Sequence of chain 1.E:
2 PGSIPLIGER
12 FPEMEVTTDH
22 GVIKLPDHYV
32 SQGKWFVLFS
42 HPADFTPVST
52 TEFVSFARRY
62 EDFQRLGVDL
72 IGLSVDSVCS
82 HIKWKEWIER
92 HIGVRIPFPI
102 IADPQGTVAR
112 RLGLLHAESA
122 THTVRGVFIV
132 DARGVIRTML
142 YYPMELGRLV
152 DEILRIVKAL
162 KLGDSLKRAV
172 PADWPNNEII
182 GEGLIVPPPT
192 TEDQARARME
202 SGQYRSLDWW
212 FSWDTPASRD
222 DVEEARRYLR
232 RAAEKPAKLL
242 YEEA

Binding-site contacts:
Ligand atom C3 contacts residue ALA44 of chain 1.H at 4.2 Å (hydrophobic).
Ligand atom C1 contacts residue CYS80 of chain 1.E at 1.8 Å (hydrophobic).
Ligand atom C12 contacts residue SER120 of chain 1.H at 4.4 Å.
Ligand atom C1 contacts residue PHE46 of chain 1.H at 3.9 Å (hydrophobic).
Ligand atom O1 contacts residue ALA44 of chain 1.H at 4.0 Å.
Ligand atom C10 contacts residue CIT1 of chain 1.Z at 2.8 Å.
Ligand atom C10 contacts residue PRO43 of chain 1.H at 4.0 Å (hydrophobic).
Ligand atom C12 contacts residue HIS123 of chain 1.H at 4.3 Å.
Ligand atom C9 contacts residue CIT1 of chain 1.Z at 3.0 Å.
Ligand atom C6 contacts residue HIS123 of chain 1.H at 4.3 Å.
Ligand atom C1 contacts residue THR47 of chain 1.H at 3.4 Å.
Ligand atom C7 contacts residue HIS123 of chain 1.H at 4.3 Å.
Ligand atom C10 contacts residue MET145 of chain 1.H at 4.2 Å (hydrophobic).
Ligand atom C12 contacts residue CIT1 of chain 1.Z at 3.8 Å.
Ligand atom O1 contacts residue CYS80 of chain 1.E at 2.9 Å (h-bond).
Ligand atom C7 contacts residue CIT1 of chain 1.Z at 4.1 Å.
Ligand atom O1 contacts residue VAL79 of chain 1.E at 3.6 Å.
Ligand atom C2 contacts residue THR47 of chain 1.H at 4.2 Å.
Ligand atom C3 contacts residue CYS80 of chain 1.E at 4.0 Å (hydrophobic).
Ligand atom C2 contacts residue CYS80 of chain 1.E at 2.8 Å (hydrophobic).
Ligand atom C9 contacts residue PRO43 of chain 1.H at 3.7 Å (hydrophobic).
Ligand atom C1 contacts residue ASP45 of chain 1.H at 4.3 Å.
Ligand atom C1 contacts residue ALA44 of chain 1.H at 4.5 Å (hydrophobic).
Ligand atom C10 contacts residue HIS123 of chain 1.H at 4.3 Å.
Ligand atom C2 contacts residue SER78 of chain 1.E at 4.3 Å.
Ligand atom O1 contacts residue SER78 of chain 1.E at 3.2 Å.
Ligand atom C4 contacts residue VAL79 of chain 1.E at 4.4 Å (hydrophobic).
Ligand atom C5 contacts residue THR47 of chain 1.H at 3.9 Å.
Ligand atom C5 contacts residue ALA44 of chain 1.H at 3.6 Å (hydrophobic).
Ligand atom C2 contacts residue ALA44 of chain 1.H at 4.0 Å (hydrophobic).
Ligand atom C9 contacts residue HIS123 of chain 1.H at 4.3 Å.
Ligand atom C8 contacts residue HIS123 of chain 1.H at 4.2 Å.
Ligand atom C11 contacts residue HIS123 of chain 1.H at 4.2 Å.

A protein and the small-molecule ligand that binds it are described below.
Small molecule (SMILES): CC(=O)c1ccc2ccccc2c1

Sequence of chain 1.H:
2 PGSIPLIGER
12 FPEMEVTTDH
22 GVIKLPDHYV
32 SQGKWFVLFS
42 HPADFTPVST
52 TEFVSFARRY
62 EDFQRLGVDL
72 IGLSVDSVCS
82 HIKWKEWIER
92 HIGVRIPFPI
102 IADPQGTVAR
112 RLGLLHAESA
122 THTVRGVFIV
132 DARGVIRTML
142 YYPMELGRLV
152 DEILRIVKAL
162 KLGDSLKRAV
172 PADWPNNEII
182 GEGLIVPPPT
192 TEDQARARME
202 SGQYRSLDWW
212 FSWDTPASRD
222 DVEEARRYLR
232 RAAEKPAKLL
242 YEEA